Sequence of chain 2.C:
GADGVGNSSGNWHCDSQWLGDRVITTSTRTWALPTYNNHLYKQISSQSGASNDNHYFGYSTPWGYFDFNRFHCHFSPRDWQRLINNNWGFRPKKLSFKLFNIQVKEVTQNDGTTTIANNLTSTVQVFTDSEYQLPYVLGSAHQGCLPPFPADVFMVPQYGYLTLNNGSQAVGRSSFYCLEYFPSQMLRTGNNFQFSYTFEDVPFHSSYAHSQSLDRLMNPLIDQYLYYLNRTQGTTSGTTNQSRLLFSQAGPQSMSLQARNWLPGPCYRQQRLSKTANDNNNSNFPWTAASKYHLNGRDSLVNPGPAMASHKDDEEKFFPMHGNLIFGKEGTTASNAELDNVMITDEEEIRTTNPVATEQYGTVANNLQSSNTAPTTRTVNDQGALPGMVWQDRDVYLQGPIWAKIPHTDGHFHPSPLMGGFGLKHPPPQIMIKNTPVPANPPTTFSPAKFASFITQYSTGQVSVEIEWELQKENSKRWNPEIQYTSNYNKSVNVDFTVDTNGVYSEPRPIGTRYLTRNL

Binding-site contacts:
Ligand atom C6 contacts residue SER632 of chain 2.C at 4.3 Å.
Ligand atom N1 contacts residue GLY639 of chain 2.C at 2.9 Å (h-bond).
Ligand atom C6 contacts residue PRO419 of chain 2.C at 4.4 Å (hydrophobic).
Ligand atom O4' contacts residue PRO631 of chain 2.C at 3.8 Å.
Ligand atom N7 contacts residue SER632 of chain 2.C at 3.8 Å.
Ligand atom C5 contacts residue PRO419 of chain 2.C at 4.2 Å (hydrophobic).
Ligand atom N6 contacts residue SER632 of chain 2.C at 3.9 Å.
Ligand atom N6 contacts residue PHE638 of chain 2.C at 3.8 Å.
Ligand atom N6 contacts residue GLY639 of chain 2.C at 2.8 Å (h-bond).
Ligand atom C8 contacts residue HIS630 of chain 2.C at 3.4 Å.
Ligand atom N7 contacts residue PRO419 of chain 2.C at 4.4 Å.
Ligand atom O2P contacts residue PHE629 of chain 2.C at 4.0 Å.
Ligand atom C6 contacts residue PRO631 of chain 2.C at 4.0 Å (hydrophobic).
Ligand atom C2' contacts residue PRO419 of chain 2.C at 4.0 Å (hydrophobic).
Ligand atom N3 contacts residue PRO419 of chain 2.C at 4.3 Å.
Ligand atom O5' contacts residue PHE629 of chain 2.C at 4.2 Å.
Ligand atom C6 contacts residue GLY639 of chain 2.C at 3.7 Å.
Ligand atom N6 contacts residue PRO633 of chain 2.C at 4.1 Å.
Ligand atom N6 contacts residue GLY637 of chain 2.C at 4.1 Å.
Ligand atom C2 contacts residue GLY639 of chain 2.C at 3.7 Å.
Ligand atom C1' contacts residue HIS630 of chain 2.C at 4.0 Å.
Ligand atom N6 contacts residue VAL418 of chain 2.C at 3.6 Å.
Ligand atom N9 contacts residue PRO419 of chain 2.C at 4.2 Å.
Ligand atom C6 contacts residue VAL418 of chain 2.C at 3.8 Å (hydrophobic).
Ligand atom O2P contacts residue PRO631 of chain 2.C at 3.8 Å.
Ligand atom C5 contacts residue SER632 of chain 2.C at 4.3 Å.
Ligand atom N1 contacts residue VAL418 of chain 2.C at 3.8 Å.
Ligand atom N6 contacts residue PRO631 of chain 2.C at 3.9 Å.
Ligand atom N1 contacts residue PRO631 of chain 2.C at 4.2 Å.
Ligand atom O2P contacts residue HIS628 of chain 2.C at 4.3 Å.
Ligand atom C2 contacts residue PRO419 of chain 2.C at 4.4 Å (hydrophobic).
Ligand atom C5 contacts residue PRO631 of chain 2.C at 4.4 Å (hydrophobic).
Ligand atom C8 contacts residue PRO419 of chain 2.C at 4.3 Å (hydrophobic).
Ligand atom N1 contacts residue ILE622 of chain 2.C at 4.4 Å.
Ligand atom O5' contacts residue PRO631 of chain 2.C at 4.1 Å.
Ligand atom N7 contacts residue HIS630 of chain 2.C at 4.1 Å.
Ligand atom O4' contacts residue HIS630 of chain 2.C at 4.4 Å.
Ligand atom C4 contacts residue PRO419 of chain 2.C at 4.2 Å (hydrophobic).
Ligand atom N9 contacts residue HIS630 of chain 2.C at 4.2 Å.
Ligand atom C4 contacts residue PRO631 of chain 2.C at 4.4 Å (hydrophobic).

This small molecule binds to this protein.
Small molecule (SMILES): Nc1ncnc2c1ncn2[C@H]1C[C@H](O)[C@@H](COP(=O)(O)O)O1